A small-molecule ligand and the protein it binds are described below.
Small molecule (SMILES): NC(N)=NCCC[C@H](N)C(=O)N[C@@H](CC(=O)O)C(=O)NCC=O

Binding-site contacts:
Ligand atom CA contacts residue ASP53 of chain 1.B at 3.1 Å.
Ligand atom C contacts residue GLY49 of chain 1.B at 3.4 Å.
Ligand atom CA contacts residue THR24 of chain 1.B at 3.8 Å.
Ligand atom CA contacts residue CYS51 of chain 1.B at 3.6 Å (hydrophobic).
Ligand atom N contacts residue GLY49 of chain 1.B at 2.6 Å (h-bond).
Ligand atom CG contacts residue THR24 of chain 1.B at 3.4 Å.
Ligand atom CB contacts residue GLY49 of chain 1.B at 3.6 Å.
Ligand atom CB contacts residue ASP53 of chain 1.B at 3.6 Å.
Ligand atom CB contacts residue THR47 of chain 1.B at 3.1 Å.
Ligand atom CA contacts residue GLY50 of chain 1.B at 3.9 Å.
Ligand atom OD2 contacts residue ARG15 of chain 1.B at 2.7 Å (salt-bridge).
Ligand atom N contacts residue THR47 of chain 1.B at 3.9 Å.
Ligand atom CA contacts residue GLY49 of chain 1.B at 3.6 Å.
Ligand atom NE contacts residue CYS25 of chain 1.B at 3.9 Å.
Ligand atom CG contacts residue ASP53 of chain 1.B at 3.2 Å.
Ligand atom CA contacts residue GLY48 of chain 1.B at 3.6 Å.
Ligand atom CA contacts residue GLY49 of chain 1.B at 3.3 Å.
Ligand atom N contacts residue THR24 of chain 1.B at 2.9 Å (h-bond).
Ligand atom C contacts residue CYS51 of chain 1.B at 3.8 Å (hydrophobic).
Ligand atom CA contacts residue THR24 of chain 1.B at 3.7 Å.
Ligand atom O contacts residue GLY50 of chain 1.B at 3.3 Å.
Ligand atom CG contacts residue THR47 of chain 1.B at 3.7 Å.
Ligand atom NH2 contacts residue THR58 of chain 1.B at 3.5 Å (h-bond).
Ligand atom CZ contacts residue ALA59 of chain 1.B at 3.9 Å (hydrophobic).
Ligand atom OD2 contacts residue THR24 of chain 1.B at 3.3 Å (h-bond).
Ligand atom CG contacts residue ARG15 of chain 1.B at 3.6 Å.
Ligand atom N contacts residue GLY50 of chain 1.B at 3.6 Å.
Ligand atom CB contacts residue THR24 of chain 1.B at 3.5 Å.
Ligand atom NH2 contacts residue ALA59 of chain 1.B at 3.9 Å.
Ligand atom N contacts residue GLY48 of chain 1.B at 3.9 Å.
Ligand atom CB contacts residue ARG15 of chain 1.B at 3.6 Å.
Ligand atom C contacts residue GLY48 of chain 1.B at 3.3 Å.
Ligand atom O contacts residue GLY48 of chain 1.B at 3.6 Å.
Ligand atom C contacts residue THR24 of chain 1.B at 3.8 Å.
Ligand atom N contacts residue ASP53 of chain 1.B at 2.7 Å (salt-bridge).
Ligand atom N contacts residue CYS51 of chain 1.B at 2.9 Å (h-bond).
Ligand atom C contacts residue GLY50 of chain 1.B at 3.9 Å.
Ligand atom OD1 contacts residue THR24 of chain 1.B at 3.9 Å.
Ligand atom CB contacts residue THR24 of chain 1.B at 3.5 Å.
Ligand atom O contacts residue CYS51 of chain 1.B at 2.9 Å (h-bond).

Sequence of chain 1.B:
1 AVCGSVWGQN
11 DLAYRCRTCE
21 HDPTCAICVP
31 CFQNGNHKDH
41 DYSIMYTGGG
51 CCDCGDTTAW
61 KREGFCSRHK